Binding-site contacts:
Ligand atom C2 contacts residue CYS43 of chain 2.A at 1.8 Å (hydrophobic).
Ligand atom C1 contacts residue ARG46 of chain 2.A at 3.5 Å.
Ligand atom O1 contacts residue ILE173 of chain 2.A at 3.4 Å.
Ligand atom C12 contacts residue ILE224 of chain 2.A at 4.2 Å (hydrophobic).
Ligand atom CL2 contacts residue PHE124 of chain 2.A at 4.2 Å.
Ligand atom C4 contacts residue PHE124 of chain 2.A at 3.8 Å (hydrophobic).
Ligand atom C15 contacts residue VAL5 of chain 2.B at 3.5 Å (hydrophobic).
Ligand atom O1 contacts residue GLU120 of chain 2.A at 3.5 Å (salt-bridge).
Ligand atom C18 contacts residue VAL5 of chain 2.B at 4.0 Å (hydrophobic).
Ligand atom C3 contacts residue PHE124 of chain 2.A at 3.9 Å (hydrophobic).
Ligand atom O1 contacts residue CYS43 of chain 2.A at 3.7 Å.
Ligand atom C11 contacts residue ILE224 of chain 2.A at 3.9 Å (hydrophobic).
Ligand atom C7 contacts residue PRO172 of chain 2.A at 3.9 Å (hydrophobic).
Ligand atom CL2 contacts residue LYS127 of chain 2.A at 3.3 Å.
Ligand atom C4 contacts residue ILE173 of chain 2.A at 3.6 Å (hydrophobic).
Ligand atom CL2 contacts residue PRO172 of chain 2.A at 4.2 Å.
Ligand atom C11 contacts residue VAL5 of chain 2.B at 4.0 Å (hydrophobic).
Ligand atom C12 contacts residue PRO172 of chain 2.A at 3.5 Å (hydrophobic).
Ligand atom N1 contacts residue CYS43 of chain 2.A at 2.6 Å (h-bond).
Ligand atom C20 contacts residue ASN47 of chain 2.A at 3.7 Å.
Ligand atom C13 contacts residue VAL5 of chain 2.B at 3.9 Å (hydrophobic).
Ligand atom O2 contacts residue ILE224 of chain 2.A at 3.7 Å.
Ligand atom C2 contacts residue GLU120 of chain 2.A at 3.2 Å.
Ligand atom O2 contacts residue PRO172 of chain 2.A at 4.2 Å.
Ligand atom C1 contacts residue GLU120 of chain 2.A at 3.6 Å.
Ligand atom O1 contacts residue ARG46 of chain 2.A at 3.0 Å (salt-bridge).
Ligand atom C3 contacts residue CYS43 of chain 2.A at 4.0 Å (hydrophobic).
Ligand atom C2 contacts residue ARG46 of chain 2.A at 3.5 Å.
Ligand atom C14 contacts residue LYS127 of chain 2.A at 4.2 Å.
Ligand atom C1 contacts residue ILE173 of chain 2.A at 4.1 Å (hydrophobic).
Ligand atom C12 contacts residue VAL5 of chain 2.B at 3.9 Å (hydrophobic).
Ligand atom C21 contacts residue ASN47 of chain 2.A at 3.5 Å.
Ligand atom C18 contacts residue LEU223 of chain 2.A at 4.2 Å (hydrophobic).
Ligand atom CL2 contacts residue ILE173 of chain 2.A at 3.6 Å.
Ligand atom C10 contacts residue VAL5 of chain 2.B at 4.1 Å (hydrophobic).
Ligand atom C14 contacts residue PHE124 of chain 2.A at 3.9 Å (hydrophobic).
Ligand atom CL2 contacts residue GLY176 of chain 2.A at 4.1 Å.
Ligand atom C1 contacts residue CYS43 of chain 2.A at 2.5 Å (hydrophobic).
Ligand atom C19 contacts residue LEU223 of chain 2.A at 4.2 Å (hydrophobic).
Ligand atom C14 contacts residue VAL5 of chain 2.B at 3.8 Å (hydrophobic).

The small molecule below binds the protein below.
Small molecule (SMILES): O=C(CCl)NCCC1CCN(C(=O)C2(Nc3ccc(Cl)cc3)CCNCC2)CC1

Sequence of chain 2.B:
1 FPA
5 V

Sequence of chain 2.A:
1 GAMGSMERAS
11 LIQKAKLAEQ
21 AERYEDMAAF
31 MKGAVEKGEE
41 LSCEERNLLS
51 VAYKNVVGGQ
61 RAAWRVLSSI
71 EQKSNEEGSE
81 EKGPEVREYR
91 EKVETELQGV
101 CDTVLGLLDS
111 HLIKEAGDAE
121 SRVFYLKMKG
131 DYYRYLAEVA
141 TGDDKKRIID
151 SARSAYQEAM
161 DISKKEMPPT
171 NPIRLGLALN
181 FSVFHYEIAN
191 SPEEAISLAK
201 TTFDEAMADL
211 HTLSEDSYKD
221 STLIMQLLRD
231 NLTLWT